Sequence of chain 1.B:
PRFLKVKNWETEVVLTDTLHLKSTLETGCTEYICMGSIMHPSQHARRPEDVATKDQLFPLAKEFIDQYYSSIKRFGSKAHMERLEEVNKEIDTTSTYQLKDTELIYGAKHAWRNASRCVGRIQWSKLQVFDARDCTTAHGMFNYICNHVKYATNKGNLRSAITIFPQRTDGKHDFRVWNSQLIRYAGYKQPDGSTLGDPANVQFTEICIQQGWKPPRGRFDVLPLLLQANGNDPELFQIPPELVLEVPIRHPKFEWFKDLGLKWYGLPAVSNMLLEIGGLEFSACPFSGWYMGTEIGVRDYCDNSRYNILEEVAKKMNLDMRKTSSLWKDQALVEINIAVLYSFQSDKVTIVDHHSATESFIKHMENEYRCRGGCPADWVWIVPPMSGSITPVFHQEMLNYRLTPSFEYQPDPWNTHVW

A protein and the small-molecule ligand that binds it are described below.
Small molecule (SMILES): Cc1cc(N)nc2cc(-c3cccc(CN)c3)ccc12

Binding-site contacts:
Ligand atom C11 contacts residue GLY290 of chain 1.B at 3.6 Å.
Ligand atom C27 contacts residue HEM1 of chain 1.G at 3.4 Å.
Ligand atom C06 contacts residue HEM1 of chain 1.G at 3.6 Å.
Ligand atom C21 contacts residue VAL271 of chain 1.B at 3.8 Å (hydrophobic).
Ligand atom C08 contacts residue HEM1 of chain 1.G at 3.8 Å.
Ligand atom C08 contacts residue VAL271 of chain 1.B at 3.5 Å (hydrophobic).
Ligand atom C02 contacts residue PRO269 of chain 1.B at 4.0 Å (hydrophobic).
Ligand atom C07 contacts residue HEM1 of chain 1.G at 3.7 Å.
Ligand atom C11 contacts residue HEM1 of chain 1.G at 3.1 Å.
Ligand atom N28 contacts residue HEM1 of chain 1.G at 3.4 Å (h-bond).
Ligand atom N02 contacts residue TYR292 of chain 1.B at 3.6 Å.
Ligand atom C06 contacts residue VAL271 of chain 1.B at 3.6 Å (hydrophobic).
Ligand atom N01 contacts residue HEM1 of chain 1.G at 3.8 Å.
Ligand atom N02 contacts residue PRO269 of chain 1.B at 3.8 Å.
Ligand atom C09 contacts residue HEM1 of chain 1.G at 3.4 Å.
Ligand atom C03 contacts residue HEM1 of chain 1.G at 3.3 Å.
Ligand atom C11 contacts residue SER289 of chain 1.B at 3.9 Å.
Ligand atom N02 contacts residue TRP291 of chain 1.B at 2.6 Å (h-bond).
Ligand atom C07 contacts residue VAL271 of chain 1.B at 3.1 Å (hydrophobic).
Ligand atom C06 contacts residue PHE288 of chain 1.B at 3.6 Å (hydrophobic).
Ligand atom C07 contacts residue PHE288 of chain 1.B at 3.9 Å (hydrophobic).
Ligand atom C03 contacts residue TRP291 of chain 1.B at 3.8 Å (hydrophobic).
Ligand atom C02 contacts residue TRP291 of chain 1.B at 3.6 Å (hydrophobic).
Ligand atom C22 contacts residue HEM1 of chain 1.G at 3.3 Å.
Ligand atom C24 contacts residue TYR410 of chain 1.B at 3.6 Å (hydrophobic).
Ligand atom C25 contacts residue HEM1 of chain 1.G at 3.6 Å.
Ligand atom C04 contacts residue HEM1 of chain 1.G at 3.7 Å.
Ligand atom C02 contacts residue HEM1 of chain 1.G at 3.6 Å.
Ligand atom C10 contacts residue GLU296 of chain 1.B at 3.5 Å.
Ligand atom C10 contacts residue HEM1 of chain 1.G at 3.8 Å.
Ligand atom C02 contacts residue GLU296 of chain 1.B at 3.5 Å.
Ligand atom C25 contacts residue TYR410 of chain 1.B at 3.2 Å (hydrophobic).
Ligand atom C23 contacts residue HEM1 of chain 1.G at 3.4 Å.
Ligand atom N02 contacts residue GLU296 of chain 1.B at 2.7 Å (salt-bridge).
Ligand atom C03 contacts residue PRO269 of chain 1.B at 4.0 Å (hydrophobic).
Ligand atom N02 contacts residue HEM1 of chain 1.G at 3.6 Å.
Ligand atom C26 contacts residue HEM1 of chain 1.G at 3.4 Å.
Ligand atom N01 contacts residue GLU296 of chain 1.B at 2.6 Å (salt-bridge).
Ligand atom C09 contacts residue GLU296 of chain 1.B at 3.5 Å.
Ligand atom C05 contacts residue HEM1 of chain 1.G at 3.9 Å.